Sequence of chain 1.A:
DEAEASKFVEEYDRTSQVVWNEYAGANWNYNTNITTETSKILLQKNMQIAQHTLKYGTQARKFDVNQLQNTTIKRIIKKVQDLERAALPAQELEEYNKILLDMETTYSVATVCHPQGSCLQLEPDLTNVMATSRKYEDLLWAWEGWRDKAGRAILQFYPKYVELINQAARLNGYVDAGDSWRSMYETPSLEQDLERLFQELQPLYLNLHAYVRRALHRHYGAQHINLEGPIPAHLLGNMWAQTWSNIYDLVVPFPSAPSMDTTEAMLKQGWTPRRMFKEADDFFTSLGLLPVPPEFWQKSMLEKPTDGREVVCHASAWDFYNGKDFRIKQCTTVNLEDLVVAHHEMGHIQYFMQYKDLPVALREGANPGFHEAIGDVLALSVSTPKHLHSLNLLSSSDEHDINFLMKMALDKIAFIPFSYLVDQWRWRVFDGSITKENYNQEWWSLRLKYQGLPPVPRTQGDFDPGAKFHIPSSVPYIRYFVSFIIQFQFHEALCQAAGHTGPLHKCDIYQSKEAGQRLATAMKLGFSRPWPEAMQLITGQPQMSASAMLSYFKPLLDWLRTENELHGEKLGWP

A protein and the small-molecule ligand that binds it are described below.
Small molecule (SMILES): O=C(O)[C@@H]1C[C@@H](C2CCCCC2)CN1C(=O)CP(=O)(O)CCCCc1ccccc1

Binding-site contacts:
Ligand atom C15 contacts residue TYR487 of chain 1.A at 3.7 Å (hydrophobic).
Ligand atom C12 contacts residue BO31 of chain 1.E at 3.5 Å.
Ligand atom P02 contacts residue ALA318 of chain 1.A at 3.4 Å.
Ligand atom C29 contacts residue PHE491 of chain 1.A at 3.7 Å (hydrophobic).
Ligand atom C12 contacts residue ALA320 of chain 1.A at 3.3 Å (hydrophobic).
Ligand atom C22 contacts residue HIS477 of chain 1.A at 3.6 Å.
Ligand atom O03 contacts residue ALA318 of chain 1.A at 3.3 Å (h-bond).
Ligand atom C13 contacts residue BO31 of chain 1.E at 3.5 Å.
Ligand atom C22 contacts residue TYR484 of chain 1.A at 3.7 Å (hydrophobic).
Ligand atom O01 contacts residue HIS347 of chain 1.A at 3.5 Å (h-bond).
Ligand atom O03 contacts residue GLU348 of chain 1.A at 2.5 Å (salt-bridge).
Ligand atom O24 contacts residue LYS475 of chain 1.A at 2.7 Å (salt-bridge).
Ligand atom P02 contacts residue ZN1 of chain 1.L at 3.0 Å.
Ligand atom O24 contacts residue HIS477 of chain 1.A at 3.4 Å.
Ligand atom O16 contacts residue HIS477 of chain 1.A at 2.8 Å (h-bond).
Ligand atom O03 contacts residue ZN1 of chain 1.L at 3.1 Å.
Ligand atom C04 contacts residue ALA318 of chain 1.A at 3.2 Å (hydrophobic).
Ligand atom O16 contacts residue TYR487 of chain 1.A at 3.3 Å (h-bond).
Ligand atom O23 contacts residue HIS317 of chain 1.A at 3.3 Å.
Ligand atom O16 contacts residue HIS317 of chain 1.A at 2.6 Å (h-bond).
Ligand atom C15 contacts residue HIS317 of chain 1.A at 3.3 Å.
Ligand atom O03 contacts residue SER319 of chain 1.A at 3.6 Å.
Ligand atom C10 contacts residue SER319 of chain 1.A at 3.6 Å.
Ligand atom C05 contacts residue BO31 of chain 1.E at 3.5 Å.
Ligand atom O01 contacts residue GLU375 of chain 1.A at 3.3 Å (salt-bridge).
Ligand atom C22 contacts residue LYS475 of chain 1.A at 3.7 Å.
Ligand atom C11 contacts residue TRP321 of chain 1.A at 3.5 Å (hydrophobic).
Ligand atom O01 contacts residue TYR487 of chain 1.A at 2.8 Å (h-bond).
Ligand atom C14 contacts residue ALA318 of chain 1.A at 3.3 Å (hydrophobic).
Ligand atom O24 contacts residue GLN245 of chain 1.A at 3.3 Å (h-bond).
Ligand atom O03 contacts residue BO31 of chain 1.E at 2.7 Å (h-bond).
Ligand atom O24 contacts residue TYR484 of chain 1.A at 2.8 Å (h-bond).
Ligand atom C10 contacts residue TRP321 of chain 1.A at 3.7 Å (hydrophobic).
Ligand atom C09 contacts residue SER319 of chain 1.A at 3.7 Å.
Ligand atom C21 contacts residue TYR487 of chain 1.A at 3.7 Å (hydrophobic).
Ligand atom C14 contacts residue GLU348 of chain 1.A at 3.3 Å.
Ligand atom O03 contacts residue HIS351 of chain 1.A at 3.7 Å.
Ligand atom C18 contacts residue HIS347 of chain 1.A at 3.7 Å.
Ligand atom O01 contacts residue ZN1 of chain 1.L at 2.0 Å.
Ligand atom P02 contacts residue GLU348 of chain 1.A at 3.5 Å.